Sequence of chain 1.D:
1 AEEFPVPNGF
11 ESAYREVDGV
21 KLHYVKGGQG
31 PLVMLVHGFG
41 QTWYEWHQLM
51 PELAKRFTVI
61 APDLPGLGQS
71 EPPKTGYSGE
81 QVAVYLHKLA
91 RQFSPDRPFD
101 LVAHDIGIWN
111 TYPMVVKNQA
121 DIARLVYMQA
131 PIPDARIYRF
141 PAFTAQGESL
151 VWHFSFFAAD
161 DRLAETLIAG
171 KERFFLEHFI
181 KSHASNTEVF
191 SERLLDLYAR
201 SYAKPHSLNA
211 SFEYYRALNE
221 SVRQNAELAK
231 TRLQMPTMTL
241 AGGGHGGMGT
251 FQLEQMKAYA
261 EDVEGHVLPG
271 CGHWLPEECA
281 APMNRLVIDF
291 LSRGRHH

This small molecule binds to this protein.
Small molecule (SMILES): OC[C@H](O)c1ccccc1

Binding-site contacts:
Ligand atom C1 contacts residue TYR215 of chain 1.D at 3.9 Å (hydrophobic).
Ligand atom C3 contacts residue ASP105 of chain 1.D at 2.4 Å.
Ligand atom C7 contacts residue VAL151 of chain 1.D at 4.0 Å (hydrophobic).
Ligand atom C3 contacts residue HIS153 of chain 1.D at 3.8 Å.
Ligand atom C4 contacts residue HIS273 of chain 1.D at 3.3 Å.
Ligand atom C5 contacts residue PHE179 of chain 1.D at 4.4 Å (hydrophobic).
Ligand atom C3 contacts residue TRP109 of chain 1.D at 4.1 Å (hydrophobic).
Ligand atom C7 contacts residue MET248 of chain 1.D at 4.3 Å (hydrophobic).
Ligand atom O2 contacts residue ILE106 of chain 1.D at 4.4 Å.
Ligand atom O2 contacts residue HIS153 of chain 1.D at 2.7 Å (h-bond).
Ligand atom C1 contacts residue ASP105 of chain 1.D at 1.4 Å.
Ligand atom C1 contacts residue HIS273 of chain 1.D at 3.8 Å.
Ligand atom C6 contacts residue LEU150 of chain 1.D at 4.0 Å (hydrophobic).
Ligand atom C4 contacts residue ASP105 of chain 1.D at 3.3 Å.
Ligand atom C2 contacts residue HIS153 of chain 1.D at 3.9 Å.
Ligand atom C6 contacts residue HIS153 of chain 1.D at 4.1 Å.
Ligand atom O2 contacts residue PHE154 of chain 1.D at 3.4 Å.
Ligand atom O2 contacts residue ASP105 of chain 1.D at 3.6 Å (salt-bridge).
Ligand atom C1 contacts residue HIS153 of chain 1.D at 4.2 Å.
Ligand atom C5 contacts residue HIS273 of chain 1.D at 3.6 Å.
Ligand atom C8 contacts residue HIS153 of chain 1.D at 4.3 Å.
Ligand atom C6 contacts residue HIS183 of chain 1.D at 3.7 Å.
Ligand atom C3 contacts residue ILE106 of chain 1.D at 4.0 Å (hydrophobic).
Ligand atom C3 contacts residue PHE154 of chain 1.D at 4.0 Å (hydrophobic).
Ligand atom C2 contacts residue HIS273 of chain 1.D at 3.3 Å.
Ligand atom C8 contacts residue HIS273 of chain 1.D at 3.7 Å.
Ligand atom C5 contacts residue HIS153 of chain 1.D at 3.9 Å.
Ligand atom C7 contacts residue HIS273 of chain 1.D at 4.0 Å.
Ligand atom C8 contacts residue GLN129 of chain 1.D at 4.3 Å.
Ligand atom O2 contacts residue TYR215 of chain 1.D at 2.6 Å (h-bond).
Ligand atom C7 contacts residue ASP105 of chain 1.D at 4.3 Å.
Ligand atom C3 contacts residue TYR215 of chain 1.D at 3.3 Å (hydrophobic).
Ligand atom C7 contacts residue HIS153 of chain 1.D at 4.3 Å.
Ligand atom C5 contacts residue HIS183 of chain 1.D at 3.4 Å.
Ligand atom C8 contacts residue ASP105 of chain 1.D at 3.0 Å.
Ligand atom C4 contacts residue HIS153 of chain 1.D at 3.9 Å.
Ligand atom C4 contacts residue PHE179 of chain 1.D at 4.0 Å (hydrophobic).
Ligand atom C6 contacts residue HIS273 of chain 1.D at 3.8 Å.
Ligand atom C2 contacts residue ASP105 of chain 1.D at 2.4 Å.
Ligand atom O2 contacts residue TRP109 of chain 1.D at 4.2 Å.